Binding-site contacts:
Ligand atom C8 contacts residue LYS384 of chain 1.B at 3.9 Å.
Ligand atom C6 contacts residue GLN332 of chain 1.A at 3.6 Å.
Ligand atom C5 contacts residue ASN329 of chain 1.A at 3.6 Å.
Ligand atom O5 contacts residue ALA307 of chain 1.A at 3.6 Å.
Ligand atom C8 contacts residue GLN308 of chain 1.A at 4.4 Å.
Ligand atom C4 contacts residue ASN329 of chain 1.A at 4.2 Å.
Ligand atom O7 contacts residue ASN329 of chain 1.A at 4.0 Å.
Ligand atom O6 contacts residue GLN308 of chain 1.A at 3.6 Å.
Ligand atom C3 contacts residue ASN329 of chain 1.A at 3.8 Å.
Ligand atom C8 contacts residue VAL351 of chain 1.A at 4.4 Å (hydrophobic).
Ligand atom C5 contacts residue ALA307 of chain 1.A at 4.2 Å (hydrophobic).
Ligand atom C1 contacts residue ASN329 of chain 1.A at 1.4 Å.
Ligand atom N2 contacts residue ASP353 of chain 1.A at 2.8 Å (salt-bridge).
Ligand atom C8 contacts residue LYS327 of chain 1.A at 4.2 Å.
Ligand atom C6 contacts residue GLN308 of chain 1.A at 3.8 Å.
Ligand atom C7 contacts residue ASP353 of chain 1.A at 3.6 Å.
Ligand atom O5 contacts residue ASN329 of chain 1.A at 2.4 Å (h-bond).
Ligand atom O7 contacts residue LYS327 of chain 1.A at 3.0 Å (salt-bridge).
Ligand atom O5 contacts residue THR305 of chain 1.A at 4.4 Å.
Ligand atom C8 contacts residue ASP353 of chain 1.A at 3.5 Å.
Ligand atom C6 contacts residue ALA307 of chain 1.A at 3.8 Å (hydrophobic).
Ligand atom O6 contacts residue ALA307 of chain 1.A at 4.0 Å.
Ligand atom C3 contacts residue ASP353 of chain 1.A at 4.2 Å.
Ligand atom C1 contacts residue ASP353 of chain 1.A at 3.8 Å.
Ligand atom C7 contacts residue LYS327 of chain 1.A at 3.9 Å.
Ligand atom C8 contacts residue GLN332 of chain 1.A at 3.1 Å.
Ligand atom C1 contacts residue SER331 of chain 1.A at 4.2 Å.
Ligand atom O7 contacts residue GLN332 of chain 1.A at 4.4 Å.
Ligand atom C2 contacts residue ASN329 of chain 1.A at 2.4 Å.
Ligand atom C7 contacts residue GLN332 of chain 1.A at 4.0 Å.
Ligand atom C2 contacts residue ASP353 of chain 1.A at 3.8 Å.
Ligand atom C1 contacts residue ALA307 of chain 1.A at 4.4 Å (hydrophobic).
Ligand atom C7 contacts residue ASN329 of chain 1.A at 3.7 Å.
Ligand atom N2 contacts residue ASN329 of chain 1.A at 2.9 Å (h-bond).

The protein below binds the small molecule below.
Small molecule (SMILES): CC(=O)N[C@H]1[C@H](O[C@H]2[C@H](O)[C@@H](NC(C)=O)CO[C@@H]2CO)O[C@H](CO)[C@@H](O)[C@@H]1O

Sequence of chain 1.A:
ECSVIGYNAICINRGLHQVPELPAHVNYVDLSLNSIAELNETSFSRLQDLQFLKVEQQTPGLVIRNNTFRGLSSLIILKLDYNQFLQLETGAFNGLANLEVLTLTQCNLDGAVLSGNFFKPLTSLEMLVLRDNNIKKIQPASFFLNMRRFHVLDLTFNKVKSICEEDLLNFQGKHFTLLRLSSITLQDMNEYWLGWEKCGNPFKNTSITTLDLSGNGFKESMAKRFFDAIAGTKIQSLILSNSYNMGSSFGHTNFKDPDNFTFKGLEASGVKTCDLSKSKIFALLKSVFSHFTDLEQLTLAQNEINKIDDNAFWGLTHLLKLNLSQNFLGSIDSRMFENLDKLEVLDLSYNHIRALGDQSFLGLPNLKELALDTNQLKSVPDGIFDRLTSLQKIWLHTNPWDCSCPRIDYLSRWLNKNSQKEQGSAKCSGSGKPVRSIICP

Sequence of chain 1.B:
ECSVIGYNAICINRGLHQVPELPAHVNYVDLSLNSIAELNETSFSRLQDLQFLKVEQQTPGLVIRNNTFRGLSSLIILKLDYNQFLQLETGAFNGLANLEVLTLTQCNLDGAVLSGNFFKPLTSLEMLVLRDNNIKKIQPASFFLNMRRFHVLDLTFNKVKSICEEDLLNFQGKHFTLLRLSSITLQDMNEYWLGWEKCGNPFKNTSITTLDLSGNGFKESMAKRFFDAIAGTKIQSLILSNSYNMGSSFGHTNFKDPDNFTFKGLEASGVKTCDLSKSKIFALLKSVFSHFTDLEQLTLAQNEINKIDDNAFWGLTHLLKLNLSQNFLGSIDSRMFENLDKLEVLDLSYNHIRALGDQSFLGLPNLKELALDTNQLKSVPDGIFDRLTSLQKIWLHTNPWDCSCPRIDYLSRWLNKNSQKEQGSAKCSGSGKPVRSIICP